Binding-site contacts:
Ligand atom O7 contacts residue ASN857 of chain 2.A at 3.1 Å (h-bond).
Ligand atom C2 contacts residue ASN857 of chain 2.A at 2.4 Å.
Ligand atom C3 contacts residue ASN857 of chain 2.A at 3.8 Å.
Ligand atom N2 contacts residue ASN857 of chain 2.A at 2.9 Å (h-bond).
Ligand atom C1 contacts residue ASN857 of chain 2.A at 1.4 Å.
Ligand atom O5 contacts residue ASN857 of chain 2.A at 2.4 Å (h-bond).
Ligand atom C4 contacts residue ASN857 of chain 2.A at 4.2 Å.
Ligand atom C5 contacts residue ASN857 of chain 2.A at 3.7 Å.
Ligand atom C8 contacts residue ASN857 of chain 2.A at 4.0 Å.
Ligand atom C7 contacts residue ASN857 of chain 2.A at 3.2 Å.

A small-molecule ligand and the protein it binds are described below.
Small molecule (SMILES): CC(=O)N[C@@H]1[C@@H](O)[C@H](O)[C@@H](CO)O[C@H]1O

Sequence of chain 2.A:
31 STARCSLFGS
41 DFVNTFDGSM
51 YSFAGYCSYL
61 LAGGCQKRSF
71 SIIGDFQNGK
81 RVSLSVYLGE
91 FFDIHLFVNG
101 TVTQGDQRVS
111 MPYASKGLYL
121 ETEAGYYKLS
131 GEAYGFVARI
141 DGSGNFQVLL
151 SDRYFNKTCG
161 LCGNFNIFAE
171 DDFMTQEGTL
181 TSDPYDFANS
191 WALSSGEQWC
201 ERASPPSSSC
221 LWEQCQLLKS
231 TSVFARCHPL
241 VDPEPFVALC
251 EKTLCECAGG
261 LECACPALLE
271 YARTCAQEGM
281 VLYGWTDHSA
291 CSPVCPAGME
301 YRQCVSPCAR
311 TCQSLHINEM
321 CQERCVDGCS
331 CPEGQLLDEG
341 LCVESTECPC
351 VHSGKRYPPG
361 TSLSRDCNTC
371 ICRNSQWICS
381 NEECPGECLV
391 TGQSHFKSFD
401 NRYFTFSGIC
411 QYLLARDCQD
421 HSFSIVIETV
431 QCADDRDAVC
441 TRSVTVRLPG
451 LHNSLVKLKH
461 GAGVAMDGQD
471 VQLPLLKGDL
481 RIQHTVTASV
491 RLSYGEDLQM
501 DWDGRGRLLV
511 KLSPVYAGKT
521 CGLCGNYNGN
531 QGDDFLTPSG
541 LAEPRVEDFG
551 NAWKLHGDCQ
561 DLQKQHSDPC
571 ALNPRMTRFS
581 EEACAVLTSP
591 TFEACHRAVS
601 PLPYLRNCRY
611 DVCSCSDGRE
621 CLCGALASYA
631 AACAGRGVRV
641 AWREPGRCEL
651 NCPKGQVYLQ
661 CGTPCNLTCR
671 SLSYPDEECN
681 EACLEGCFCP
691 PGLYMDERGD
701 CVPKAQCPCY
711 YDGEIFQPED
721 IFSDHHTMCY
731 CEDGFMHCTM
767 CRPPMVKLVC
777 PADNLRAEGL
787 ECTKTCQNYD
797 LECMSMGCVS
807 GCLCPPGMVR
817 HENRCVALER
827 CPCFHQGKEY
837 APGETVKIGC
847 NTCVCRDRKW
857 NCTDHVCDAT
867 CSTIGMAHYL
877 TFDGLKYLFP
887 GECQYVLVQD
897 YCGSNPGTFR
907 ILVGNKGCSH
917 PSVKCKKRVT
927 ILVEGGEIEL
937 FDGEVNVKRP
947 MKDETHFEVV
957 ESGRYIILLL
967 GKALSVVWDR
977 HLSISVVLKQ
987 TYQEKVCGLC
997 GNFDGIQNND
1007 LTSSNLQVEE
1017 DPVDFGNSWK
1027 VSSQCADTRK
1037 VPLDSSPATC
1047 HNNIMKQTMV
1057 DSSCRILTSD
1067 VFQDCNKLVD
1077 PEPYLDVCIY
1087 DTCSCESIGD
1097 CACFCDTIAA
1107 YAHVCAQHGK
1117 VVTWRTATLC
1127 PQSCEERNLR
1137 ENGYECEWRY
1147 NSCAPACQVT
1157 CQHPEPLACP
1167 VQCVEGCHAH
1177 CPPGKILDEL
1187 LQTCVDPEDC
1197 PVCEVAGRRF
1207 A